The protein below binds the small molecule below.
Small molecule (SMILES): CC(C)C[C@H](NC(=O)[C@H](C)N)C(=O)N[C@H](C(=O)N[C@@H](Cc1ccc(O)cc1)C(=O)N[C@H](C=O)CCCCN)C(C)C

Sequence of chain 1.A:
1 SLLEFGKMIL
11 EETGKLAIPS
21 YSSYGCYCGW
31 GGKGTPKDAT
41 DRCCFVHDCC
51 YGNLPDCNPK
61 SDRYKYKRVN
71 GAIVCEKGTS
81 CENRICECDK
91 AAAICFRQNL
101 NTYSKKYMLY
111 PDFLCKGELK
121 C

Binding-site contacts:
Ligand atom N contacts residue LEU3 of chain 1.A at 3.3 Å (h-bond).
Ligand atom OH contacts residue LYS60 of chain 1.A at 3.2 Å (salt-bridge).
Ligand atom O contacts residue LEU2 of chain 1.A at 3.1 Å.
Ligand atom CB contacts residue SER22 of chain 1.A at 3.2 Å.
Ligand atom N contacts residue ILE18 of chain 1.A at 3.6 Å.
Ligand atom O contacts residue ALA17 of chain 1.A at 3.6 Å.
Ligand atom OH contacts residue GLY29 of chain 1.A at 3.7 Å.
Ligand atom CZ contacts residue GLY29 of chain 1.A at 3.5 Å.
Ligand atom N contacts residue ALA17 of chain 1.A at 3.4 Å.
Ligand atom NZ contacts residue ASP48 of chain 1.A at 2.6 Å (salt-bridge).
Ligand atom NZ contacts residue TYR27 of chain 1.A at 3.3 Å (h-bond).
Ligand atom O contacts residue ILE18 of chain 1.A at 2.9 Å (h-bond).
Ligand atom N contacts residue LYS7 of chain 1.A at 3.5 Å.
Ligand atom CG contacts residue SER22 of chain 1.A at 3.9 Å.
Ligand atom CG contacts residue PHE5 of chain 1.A at 3.2 Å (hydrophobic).
Ligand atom CG contacts residue PHE96 of chain 1.A at 3.9 Å (hydrophobic).
Ligand atom C contacts residue PHE5 of chain 1.A at 3.8 Å (hydrophobic).
Ligand atom CE contacts residue CYS44 of chain 1.A at 3.8 Å (hydrophobic).
Ligand atom CA contacts residue PHE5 of chain 1.A at 4.0 Å (hydrophobic).
Ligand atom CD1 contacts residue GLY29 of chain 1.A at 4.0 Å.
Ligand atom O contacts residue ALA17 of chain 1.A at 3.5 Å (h-bond).
Ligand atom NZ contacts residue HIS47 of chain 1.A at 3.8 Å.
Ligand atom CE contacts residue HIS47 of chain 1.A at 3.0 Å.
Ligand atom CB contacts residue LYS7 of chain 1.A at 3.5 Å.
Ligand atom CB contacts residue GLY6 of chain 1.A at 3.9 Å.
Ligand atom CB contacts residue ILE18 of chain 1.A at 3.7 Å (hydrophobic).
Ligand atom CA contacts residue LEU2 of chain 1.A at 3.9 Å (hydrophobic).
Ligand atom CB contacts residue LEU10 of chain 1.A at 4.0 Å (hydrophobic).
Ligand atom CB contacts residue PHE5 of chain 1.A at 3.0 Å (hydrophobic).
Ligand atom CE contacts residue ASP48 of chain 1.A at 3.6 Å.
Ligand atom CE2 contacts residue GLY29 of chain 1.A at 4.0 Å.
Ligand atom O contacts residue TYR21 of chain 1.A at 3.2 Å (h-bond).
Ligand atom CG1 contacts residue LEU2 of chain 1.A at 3.1 Å (hydrophobic).
Ligand atom O contacts residue ILE9 of chain 1.A at 3.8 Å.
Ligand atom CD1 contacts residue LEU3 of chain 1.A at 3.9 Å (hydrophobic).
Ligand atom C contacts residue TYR21 of chain 1.A at 3.7 Å (hydrophobic).
Ligand atom CE1 contacts residue GLY29 of chain 1.A at 3.5 Å.
Ligand atom CD contacts residue CYS44 of chain 1.A at 3.7 Å (hydrophobic).
Ligand atom CB contacts residue ILE18 of chain 1.A at 3.3 Å (hydrophobic).
Ligand atom NZ contacts residue CYS44 of chain 1.A at 2.7 Å (h-bond).